A small-molecule ligand and the protein it binds are described below.
Small molecule (SMILES): CC(=O)N[C@@H]1[C@@H](O)[C@H](O)[C@@H](CO)O[C@H]1O

Binding-site contacts:
Ligand atom C2 contacts residue ASN356 of chain 1.A at 2.4 Å.
Ligand atom C5 contacts residue ASN356 of chain 1.A at 3.7 Å.
Ligand atom O7 contacts residue ASN356 of chain 1.A at 3.9 Å.
Ligand atom C4 contacts residue ASN356 of chain 1.A at 4.2 Å.
Ligand atom N2 contacts residue ASN356 of chain 1.A at 2.9 Å (h-bond).
Ligand atom C1 contacts residue ASN356 of chain 1.A at 1.4 Å.
Ligand atom C3 contacts residue ASN356 of chain 1.A at 3.8 Å.
Ligand atom O6 contacts residue ASN356 of chain 1.A at 3.9 Å.
Ligand atom O5 contacts residue ASN356 of chain 1.A at 2.4 Å (h-bond).
Ligand atom C7 contacts residue ASN356 of chain 1.A at 3.5 Å.

Sequence of chain 1.A:
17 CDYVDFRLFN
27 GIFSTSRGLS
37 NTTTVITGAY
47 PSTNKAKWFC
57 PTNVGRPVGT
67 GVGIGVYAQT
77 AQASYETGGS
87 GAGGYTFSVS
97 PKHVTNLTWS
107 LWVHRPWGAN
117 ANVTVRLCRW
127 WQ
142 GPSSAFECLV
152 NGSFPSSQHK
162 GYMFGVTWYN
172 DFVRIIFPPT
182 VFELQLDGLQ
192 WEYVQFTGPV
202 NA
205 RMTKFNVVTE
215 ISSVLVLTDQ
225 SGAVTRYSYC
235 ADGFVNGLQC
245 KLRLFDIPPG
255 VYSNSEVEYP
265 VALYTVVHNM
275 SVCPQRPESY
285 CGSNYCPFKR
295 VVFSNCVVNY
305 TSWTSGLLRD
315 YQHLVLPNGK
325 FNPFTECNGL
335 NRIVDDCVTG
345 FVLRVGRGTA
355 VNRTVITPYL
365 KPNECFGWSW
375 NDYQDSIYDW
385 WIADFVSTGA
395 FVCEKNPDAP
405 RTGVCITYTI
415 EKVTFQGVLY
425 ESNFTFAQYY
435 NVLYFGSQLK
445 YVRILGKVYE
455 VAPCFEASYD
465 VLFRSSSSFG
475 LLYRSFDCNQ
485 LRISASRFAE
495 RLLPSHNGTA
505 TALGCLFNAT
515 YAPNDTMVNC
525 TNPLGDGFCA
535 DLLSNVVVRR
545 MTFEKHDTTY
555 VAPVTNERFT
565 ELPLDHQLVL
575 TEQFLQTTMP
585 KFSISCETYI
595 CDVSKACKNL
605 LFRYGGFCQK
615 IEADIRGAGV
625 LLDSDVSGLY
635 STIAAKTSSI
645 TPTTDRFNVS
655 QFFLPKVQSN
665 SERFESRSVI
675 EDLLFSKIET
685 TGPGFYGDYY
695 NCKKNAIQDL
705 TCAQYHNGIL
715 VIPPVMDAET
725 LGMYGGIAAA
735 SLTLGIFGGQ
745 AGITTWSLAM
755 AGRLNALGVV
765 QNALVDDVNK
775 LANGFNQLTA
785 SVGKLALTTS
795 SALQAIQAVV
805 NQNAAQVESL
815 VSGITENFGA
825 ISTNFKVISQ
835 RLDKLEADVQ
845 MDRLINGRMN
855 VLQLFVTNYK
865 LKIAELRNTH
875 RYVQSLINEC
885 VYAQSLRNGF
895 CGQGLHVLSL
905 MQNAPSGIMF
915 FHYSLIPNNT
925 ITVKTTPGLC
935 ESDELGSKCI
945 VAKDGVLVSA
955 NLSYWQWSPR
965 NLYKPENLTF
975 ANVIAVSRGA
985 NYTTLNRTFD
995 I